This protein binds this small molecule.
Small molecule (SMILES): N#Cc1ccccc1Cn1c(N2CCC[C@@H](N)C2)nc2ccccc2c1=O

Binding-site contacts:
Ligand atom C10 contacts residue VAL217 of chain 1.A at 4.0 Å (hydrophobic).
Ligand atom C8 contacts residue GLN88 of chain 1.A at 4.2 Å.
Ligand atom N27 contacts residue ARG218 of chain 1.A at 3.1 Å (salt-bridge).
Ligand atom N27 contacts residue VAL217 of chain 1.A at 3.5 Å.
Ligand atom C3 contacts residue GLU156 of chain 1.A at 4.1 Å.
Ligand atom C12 contacts residue PHE205 of chain 1.A at 4.1 Å (hydrophobic).
Ligand atom C12 contacts residue VAL217 of chain 1.A at 4.0 Å (hydrophobic).
Ligand atom C7 contacts residue GLN88 of chain 1.A at 4.2 Å.
Ligand atom C20 contacts residue LYS215 of chain 1.A at 4.1 Å.
Ligand atom C10 contacts residue GLN88 of chain 1.A at 3.8 Å.
Ligand atom C13 contacts residue VAL217 of chain 1.A at 4.2 Å (hydrophobic).
Ligand atom C24 contacts residue LYS215 of chain 1.A at 4.0 Å.
Ligand atom C22 contacts residue LYS215 of chain 1.A at 3.6 Å.
Ligand atom C11 contacts residue VAL217 of chain 1.A at 3.9 Å (hydrophobic).
Ligand atom N9 contacts residue GLN88 of chain 1.A at 3.3 Å (h-bond).
Ligand atom C16 contacts residue LYS215 of chain 1.A at 3.8 Å.
Ligand atom C11 contacts residue TYR203 of chain 1.A at 4.3 Å (hydrophobic).
Ligand atom C2 contacts residue ASP157 of chain 1.A at 3.3 Å.
Ligand atom C26 contacts residue ARG218 of chain 1.A at 4.1 Å.
Ligand atom C3 contacts residue ASP157 of chain 1.A at 3.3 Å.
Ligand atom N1 contacts residue VAL219 of chain 1.A at 3.7 Å.
Ligand atom C14 contacts residue VAL217 of chain 1.A at 4.2 Å (hydrophobic).
Ligand atom C26 contacts residue VAL217 of chain 1.A at 4.0 Å (hydrophobic).
Ligand atom C4 contacts residue GLU156 of chain 1.A at 3.3 Å.
Ligand atom C26 contacts residue THR216 of chain 1.A at 4.0 Å.
Ligand atom N9 contacts residue VAL217 of chain 1.A at 4.2 Å.
Ligand atom C11 contacts residue GLN88 of chain 1.A at 3.8 Å.
Ligand atom C13 contacts residue PHE205 of chain 1.A at 3.7 Å (hydrophobic).
Ligand atom O17 contacts residue LYS215 of chain 1.A at 2.9 Å.
Ligand atom N1 contacts residue ARG218 of chain 1.A at 2.6 Å (salt-bridge).
Ligand atom N1 contacts residue ASP157 of chain 1.A at 2.5 Å (salt-bridge).
Ligand atom N27 contacts residue THR216 of chain 1.A at 4.2 Å.
Ligand atom C5 contacts residue GLN88 of chain 1.A at 3.9 Å.
Ligand atom C24 contacts residue THR216 of chain 1.A at 3.6 Å.
Ligand atom C15 contacts residue VAL217 of chain 1.A at 4.1 Å (hydrophobic).
Ligand atom C23 contacts residue LYS215 of chain 1.A at 3.6 Å.
Ligand atom C11 contacts residue TRP89 of chain 1.A at 4.1 Å (hydrophobic).
Ligand atom C21 contacts residue LYS215 of chain 1.A at 3.8 Å.
Ligand atom C2 contacts residue ARG218 of chain 1.A at 3.4 Å.
Ligand atom C7 contacts residue ARG218 of chain 1.A at 3.6 Å.

Sequence of chain 1.A:
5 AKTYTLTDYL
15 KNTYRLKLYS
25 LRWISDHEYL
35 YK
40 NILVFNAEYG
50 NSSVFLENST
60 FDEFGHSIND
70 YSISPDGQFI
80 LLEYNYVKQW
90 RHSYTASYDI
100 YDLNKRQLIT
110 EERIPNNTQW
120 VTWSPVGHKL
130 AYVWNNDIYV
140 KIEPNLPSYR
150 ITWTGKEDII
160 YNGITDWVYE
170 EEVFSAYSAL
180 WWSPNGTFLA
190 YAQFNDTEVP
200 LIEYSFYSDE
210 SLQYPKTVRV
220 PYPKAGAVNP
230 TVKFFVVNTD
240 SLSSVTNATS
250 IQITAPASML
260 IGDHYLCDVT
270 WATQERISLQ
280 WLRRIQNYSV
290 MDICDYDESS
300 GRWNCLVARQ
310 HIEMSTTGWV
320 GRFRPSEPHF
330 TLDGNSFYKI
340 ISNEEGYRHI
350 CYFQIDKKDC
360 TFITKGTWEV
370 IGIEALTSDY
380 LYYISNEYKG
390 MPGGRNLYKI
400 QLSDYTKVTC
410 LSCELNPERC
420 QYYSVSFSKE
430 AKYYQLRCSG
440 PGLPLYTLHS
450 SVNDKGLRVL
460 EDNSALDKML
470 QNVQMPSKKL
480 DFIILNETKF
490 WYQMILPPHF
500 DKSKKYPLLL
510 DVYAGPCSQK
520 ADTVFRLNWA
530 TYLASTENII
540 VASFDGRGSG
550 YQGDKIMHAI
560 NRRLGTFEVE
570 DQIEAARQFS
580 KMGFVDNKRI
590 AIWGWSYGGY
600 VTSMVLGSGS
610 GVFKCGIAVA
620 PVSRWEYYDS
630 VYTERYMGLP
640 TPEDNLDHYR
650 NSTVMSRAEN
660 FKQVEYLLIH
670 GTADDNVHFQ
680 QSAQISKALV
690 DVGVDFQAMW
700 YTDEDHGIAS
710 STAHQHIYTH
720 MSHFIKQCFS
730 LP